Sequence of chain 1.A:
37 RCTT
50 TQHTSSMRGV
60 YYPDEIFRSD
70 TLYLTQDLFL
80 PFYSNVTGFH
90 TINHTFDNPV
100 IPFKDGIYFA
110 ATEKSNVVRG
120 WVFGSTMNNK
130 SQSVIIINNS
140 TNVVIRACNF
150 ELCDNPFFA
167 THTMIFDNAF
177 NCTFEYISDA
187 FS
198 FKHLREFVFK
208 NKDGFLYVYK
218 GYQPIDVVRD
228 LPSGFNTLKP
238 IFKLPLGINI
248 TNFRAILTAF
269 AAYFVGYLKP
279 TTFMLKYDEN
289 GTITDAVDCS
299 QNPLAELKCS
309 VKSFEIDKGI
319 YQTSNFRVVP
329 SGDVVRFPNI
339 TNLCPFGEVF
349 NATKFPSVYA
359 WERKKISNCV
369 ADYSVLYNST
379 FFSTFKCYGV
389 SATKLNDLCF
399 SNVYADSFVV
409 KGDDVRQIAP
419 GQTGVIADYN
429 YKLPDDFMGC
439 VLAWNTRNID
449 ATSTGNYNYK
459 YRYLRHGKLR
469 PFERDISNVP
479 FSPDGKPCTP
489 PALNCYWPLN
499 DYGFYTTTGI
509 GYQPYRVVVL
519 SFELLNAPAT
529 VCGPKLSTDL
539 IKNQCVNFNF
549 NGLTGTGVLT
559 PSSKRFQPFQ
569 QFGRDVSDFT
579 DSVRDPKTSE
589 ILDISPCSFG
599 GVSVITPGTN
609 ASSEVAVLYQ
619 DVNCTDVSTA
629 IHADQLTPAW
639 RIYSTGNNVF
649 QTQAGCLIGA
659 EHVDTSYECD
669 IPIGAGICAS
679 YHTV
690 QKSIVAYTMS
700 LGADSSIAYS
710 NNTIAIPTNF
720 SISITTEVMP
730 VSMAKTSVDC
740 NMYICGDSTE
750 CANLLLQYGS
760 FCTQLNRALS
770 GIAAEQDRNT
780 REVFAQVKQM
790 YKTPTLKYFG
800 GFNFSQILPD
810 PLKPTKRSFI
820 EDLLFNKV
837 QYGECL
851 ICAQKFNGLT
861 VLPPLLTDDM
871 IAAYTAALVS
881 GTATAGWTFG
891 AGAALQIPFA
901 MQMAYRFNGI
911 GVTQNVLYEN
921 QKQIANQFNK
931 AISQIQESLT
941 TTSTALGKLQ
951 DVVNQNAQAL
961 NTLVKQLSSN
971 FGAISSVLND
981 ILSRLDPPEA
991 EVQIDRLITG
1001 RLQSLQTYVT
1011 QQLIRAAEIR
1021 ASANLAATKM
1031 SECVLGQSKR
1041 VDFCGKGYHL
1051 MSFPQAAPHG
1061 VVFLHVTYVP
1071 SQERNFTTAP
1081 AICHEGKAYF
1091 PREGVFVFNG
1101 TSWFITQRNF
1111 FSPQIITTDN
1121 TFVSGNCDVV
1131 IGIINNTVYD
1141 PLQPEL

Binding-site contacts:
Ligand atom C7 contacts residue ASN718 of chain 1.A at 3.4 Å.
Ligand atom C5 contacts residue ASN718 of chain 1.A at 3.7 Å.
Ligand atom C8 contacts residue THR717 of chain 1.A at 4.3 Å.
Ligand atom C7 contacts residue THR717 of chain 1.A at 4.5 Å.
Ligand atom C8 contacts residue ASN718 of chain 1.A at 3.9 Å.
Ligand atom O7 contacts residue ASN718 of chain 1.A at 3.6 Å.
Ligand atom O7 contacts residue THR717 of chain 1.A at 4.5 Å.
Ligand atom C1 contacts residue ASN718 of chain 1.A at 1.4 Å.
Ligand atom C8 contacts residue ASN920 of chain 1.A at 4.5 Å.
Ligand atom C3 contacts residue ASN718 of chain 1.A at 3.6 Å.
Ligand atom C4 contacts residue ASN718 of chain 1.A at 4.2 Å.
Ligand atom C8 contacts residue LYS930 of chain 1.A at 4.0 Å.
Ligand atom N2 contacts residue ASN718 of chain 1.A at 2.8 Å (h-bond).
Ligand atom C2 contacts residue ASN718 of chain 1.A at 2.4 Å.
Ligand atom O5 contacts residue ASN718 of chain 1.A at 2.4 Å (h-bond).

This small molecule binds to this protein.
Small molecule (SMILES): CC(=O)N[C@H]1[C@H](O[C@H]2[C@H](O)[C@@H](NC(C)=O)CO[C@@H]2CO)O[C@H](CO)[C@@H](O[C@@H]2O[C@H](CO)[C@@H](O)[C@H](O)[C@@H]2O)[C@@H]1O